A protein and the small-molecule ligand that binds it are described below.
Small molecule (SMILES): CC(=O)N[C@@H]1[C@@H](O)[C@H](O)[C@@H](CO)O[C@H]1O

Binding-site contacts:
Ligand atom C8 contacts residue LYS26 of chain 1.F at 3.9 Å.
Ligand atom C4 contacts residue ASN27 of chain 1.F at 4.2 Å.
Ligand atom C2 contacts residue ASN27 of chain 1.F at 2.5 Å.
Ligand atom N2 contacts residue ASN27 of chain 1.F at 2.9 Å (h-bond).
Ligand atom C1 contacts residue ASN27 of chain 1.F at 1.4 Å.
Ligand atom C5 contacts residue ASN27 of chain 1.F at 3.7 Å.
Ligand atom C3 contacts residue ASN27 of chain 1.F at 3.8 Å.
Ligand atom O5 contacts residue ASN27 of chain 1.F at 2.4 Å (h-bond).
Ligand atom O7 contacts residue ASN27 of chain 1.F at 3.1 Å (h-bond).
Ligand atom C7 contacts residue ASN27 of chain 1.F at 3.2 Å.
Ligand atom C8 contacts residue ASN27 of chain 1.F at 4.4 Å.

Sequence of chain 1.F:
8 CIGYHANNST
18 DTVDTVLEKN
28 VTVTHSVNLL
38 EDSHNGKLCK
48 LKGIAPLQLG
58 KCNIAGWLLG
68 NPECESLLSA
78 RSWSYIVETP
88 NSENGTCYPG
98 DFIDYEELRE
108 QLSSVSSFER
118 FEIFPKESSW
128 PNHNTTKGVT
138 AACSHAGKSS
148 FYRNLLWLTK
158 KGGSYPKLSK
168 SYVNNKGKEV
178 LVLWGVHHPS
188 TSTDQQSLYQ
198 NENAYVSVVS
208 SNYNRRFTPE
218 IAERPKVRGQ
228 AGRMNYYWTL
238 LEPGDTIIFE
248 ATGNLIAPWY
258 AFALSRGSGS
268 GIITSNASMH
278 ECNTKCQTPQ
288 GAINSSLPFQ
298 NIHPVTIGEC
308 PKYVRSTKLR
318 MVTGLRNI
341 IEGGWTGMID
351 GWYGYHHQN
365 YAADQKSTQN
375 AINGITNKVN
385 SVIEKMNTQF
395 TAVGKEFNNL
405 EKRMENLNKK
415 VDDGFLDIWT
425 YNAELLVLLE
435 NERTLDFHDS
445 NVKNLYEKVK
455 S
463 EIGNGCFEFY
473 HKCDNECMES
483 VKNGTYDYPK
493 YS